Binding-site contacts:
Ligand atom O3G contacts residue MG1 of chain 1.E at 1.9 Å.
Ligand atom O2B contacts residue TYR318 of chain 1.A at 3.1 Å (h-bond).
Ligand atom O3B contacts residue HIS346 of chain 1.A at 3.3 Å.
Ligand atom O4' contacts residue ARG280 of chain 1.A at 3.0 Å (salt-bridge).
Ligand atom N7 contacts residue ARG367 of chain 1.A at 3.2 Å (salt-bridge).
Ligand atom O2B contacts residue ASP492 of chain 1.A at 3.1 Å (salt-bridge).
Ligand atom C3' contacts residue PHE374 of chain 1.A at 3.4 Å (hydrophobic).
Ligand atom O2A contacts residue ASP317 of chain 1.A at 3.1 Å (salt-bridge).
Ligand atom O6 contacts residue ARG367 of chain 1.A at 3.1 Å (salt-bridge).
Ligand atom O2B contacts residue GLN320 of chain 1.A at 3.3 Å (h-bond).
Ligand atom O1G contacts residue GLN320 of chain 1.A at 3.0 Å (h-bond).
Ligand atom O2A contacts residue MG1 of chain 1.E at 2.1 Å.
Ligand atom O2A contacts residue MG1 of chain 1.F at 2.3 Å.
Ligand atom O1B contacts residue PHE374 of chain 1.A at 3.1 Å.
Ligand atom O3G contacts residue ASP317 of chain 1.A at 2.7 Å (salt-bridge).
Ligand atom C5' contacts residue ASP492 of chain 1.A at 3.4 Å.
Ligand atom O3A contacts residue LYS370 of chain 1.A at 3.0 Å (salt-bridge).
Ligand atom O1A contacts residue LYS370 of chain 1.A at 2.7 Å (salt-bridge).
Ligand atom PA contacts residue LYS370 of chain 1.A at 3.4 Å.
Ligand atom O2G contacts residue ARG366 of chain 1.A at 2.5 Å (salt-bridge).
Ligand atom O3' contacts residue ILE321 of chain 1.A at 3.1 Å.
Ligand atom C1' contacts residue GLU322 of chain 1.A at 3.2 Å.
Ligand atom O3' contacts residue PHE374 of chain 1.A at 3.2 Å.
Ligand atom O3G contacts residue TYR318 of chain 1.A at 2.9 Å (h-bond).
Ligand atom PA contacts residue MG1 of chain 1.F at 3.1 Å.
Ligand atom C2' contacts residue GLU322 of chain 1.A at 3.3 Å.
Ligand atom PG contacts residue MG1 of chain 1.E at 3.2 Å.
Ligand atom O3B contacts residue LYS370 of chain 1.A at 3.3 Å (salt-bridge).
Ligand atom O1G contacts residue ARG366 of chain 1.A at 2.9 Å (salt-bridge).
Ligand atom N2 contacts residue TYR378 of chain 1.A at 3.4 Å.
Ligand atom O2A contacts residue ASP492 of chain 1.A at 2.8 Å (salt-bridge).
Ligand atom O2G contacts residue LYS370 of chain 1.A at 2.7 Å (salt-bridge).
Ligand atom O2B contacts residue ILE321 of chain 1.A at 3.2 Å (h-bond).
Ligand atom PA contacts residue MG1 of chain 1.E at 3.3 Å.
Ligand atom O1A contacts residue MG1 of chain 1.F at 3.2 Å.
Ligand atom O3' contacts residue GLU322 of chain 1.A at 3.2 Å (salt-bridge).
Ligand atom PB contacts residue MG1 of chain 1.E at 3.0 Å.
Ligand atom O1B contacts residue HIS346 of chain 1.A at 3.0 Å (h-bond).
Ligand atom O1B contacts residue GLN320 of chain 1.A at 3.4 Å.
Ligand atom O2B contacts residue MG1 of chain 1.E at 1.9 Å.

A small-molecule ligand and the protein it binds are described below.
Small molecule (SMILES): Nc1nc2c(ncn2[C@H]2C[C@H](O)[C@@H](CO[P](=O)(O)O[P](=O)(O)OP(=O)(O)O)O2)c(=O)[nH]1

Sequence of chain 1.A:
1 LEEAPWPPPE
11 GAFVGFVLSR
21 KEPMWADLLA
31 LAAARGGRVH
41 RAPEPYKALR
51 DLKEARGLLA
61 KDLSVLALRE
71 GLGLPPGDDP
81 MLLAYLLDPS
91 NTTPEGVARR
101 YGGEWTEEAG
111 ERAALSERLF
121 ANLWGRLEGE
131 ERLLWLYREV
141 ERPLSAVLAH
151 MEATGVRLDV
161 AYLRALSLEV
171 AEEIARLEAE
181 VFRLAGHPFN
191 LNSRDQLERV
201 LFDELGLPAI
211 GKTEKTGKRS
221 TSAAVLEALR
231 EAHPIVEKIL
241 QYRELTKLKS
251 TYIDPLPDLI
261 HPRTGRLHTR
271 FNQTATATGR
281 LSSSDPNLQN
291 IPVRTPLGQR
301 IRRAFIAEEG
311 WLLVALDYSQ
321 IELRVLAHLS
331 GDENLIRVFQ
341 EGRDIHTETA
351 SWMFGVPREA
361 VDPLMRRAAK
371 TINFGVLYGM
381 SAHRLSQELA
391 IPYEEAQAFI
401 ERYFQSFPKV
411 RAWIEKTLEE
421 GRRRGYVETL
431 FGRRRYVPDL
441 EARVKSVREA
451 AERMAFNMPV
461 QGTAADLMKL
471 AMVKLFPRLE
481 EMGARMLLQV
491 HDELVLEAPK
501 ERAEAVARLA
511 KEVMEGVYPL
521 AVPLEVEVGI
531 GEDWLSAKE